This protein binds this small molecule.
Small molecule (SMILES): Nc1ccn([C@H]2C[C@H](O)[C@@H](COP(=O)(O)O)O2)c(=O)n1

Sequence of chain 1.B:
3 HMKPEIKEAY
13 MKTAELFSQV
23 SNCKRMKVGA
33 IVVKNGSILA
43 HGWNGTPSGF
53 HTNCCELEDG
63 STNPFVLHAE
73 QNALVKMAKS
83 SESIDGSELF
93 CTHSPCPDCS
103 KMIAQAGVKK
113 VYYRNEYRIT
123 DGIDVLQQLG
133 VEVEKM

Sequence of chain 1.G:
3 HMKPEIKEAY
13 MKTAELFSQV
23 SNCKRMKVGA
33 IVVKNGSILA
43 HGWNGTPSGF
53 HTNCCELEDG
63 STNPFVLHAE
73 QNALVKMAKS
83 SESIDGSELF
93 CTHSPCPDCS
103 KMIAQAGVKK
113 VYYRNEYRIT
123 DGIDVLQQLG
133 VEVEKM

Binding-site contacts:
Ligand atom C5' contacts residue SER50 of chain 1.B at 3.3 Å.
Ligand atom O2P contacts residue SER50 of chain 1.B at 3.0 Å (h-bond).
Ligand atom C1' contacts residue ASN74 of chain 1.B at 3.9 Å.
Ligand atom C5' contacts residue PRO49 of chain 1.B at 3.9 Å (hydrophobic).
Ligand atom C4 contacts residue TRP45 of chain 1.B at 3.2 Å (hydrophobic).
Ligand atom N4 contacts residue LYS78 of chain 1.B at 3.1 Å (salt-bridge).
Ligand atom N1 contacts residue TRP45 of chain 1.B at 3.8 Å.
Ligand atom P contacts residue SER50 of chain 1.B at 4.0 Å.
Ligand atom C2 contacts residue TRP45 of chain 1.B at 3.9 Å (hydrophobic).
Ligand atom C4 contacts residue LYS78 of chain 1.B at 3.7 Å.
Ligand atom O3' contacts residue GLY47 of chain 1.B at 3.1 Å (h-bond).
Ligand atom C2' contacts residue ASN74 of chain 1.B at 3.9 Å.
Ligand atom O1P contacts residue LYS5 of chain 1.H at 3.9 Å.
Ligand atom C4' contacts residue THR48 of chain 1.B at 3.3 Å.
Ligand atom O4' contacts residue SER50 of chain 1.B at 3.9 Å.
Ligand atom N3 contacts residue HIS43 of chain 1.B at 3.0 Å (h-bond).
Ligand atom O3' contacts residue THR48 of chain 1.B at 3.1 Å (h-bond).
Ligand atom N3 contacts residue TRP45 of chain 1.B at 3.3 Å.
Ligand atom C1' contacts residue GLN107 of chain 1.G at 4.1 Å.
Ligand atom O2 contacts residue TRP45 of chain 1.B at 3.2 Å (h-bond).
Ligand atom C2 contacts residue HIS43 of chain 1.B at 3.9 Å.
Ligand atom O5' contacts residue SER50 of chain 1.B at 3.8 Å.
Ligand atom C4' contacts residue GLN107 of chain 1.G at 3.6 Å.
Ligand atom O2 contacts residue HIS43 of chain 1.B at 3.9 Å.
Ligand atom C5' contacts residue THR48 of chain 1.B at 3.4 Å.
Ligand atom O3' contacts residue ASN74 of chain 1.B at 3.1 Å (h-bond).
Ligand atom C3' contacts residue THR48 of chain 1.B at 3.3 Å.
Ligand atom C6 contacts residue TRP45 of chain 1.B at 3.7 Å (hydrophobic).
Ligand atom O4' contacts residue GLN107 of chain 1.G at 3.1 Å (h-bond).
Ligand atom C5 contacts residue TRP45 of chain 1.B at 3.4 Å (hydrophobic).
Ligand atom O3' contacts residue TRP45 of chain 1.B at 4.0 Å.
Ligand atom O2 contacts residue ASN74 of chain 1.B at 3.3 Å.
Ligand atom N3 contacts residue LYS78 of chain 1.B at 3.7 Å.
Ligand atom O2 contacts residue GLY44 of chain 1.B at 3.3 Å.
Ligand atom C4 contacts residue HIS43 of chain 1.B at 3.9 Å.
Ligand atom C4' contacts residue SER50 of chain 1.B at 4.0 Å.
Ligand atom N4 contacts residue HIS43 of chain 1.B at 3.2 Å (h-bond).
Ligand atom N4 contacts residue TRP45 of chain 1.B at 3.5 Å.
Ligand atom C3' contacts residue ASN74 of chain 1.B at 4.1 Å.
Ligand atom C2' contacts residue TRP45 of chain 1.B at 3.2 Å (hydrophobic).

Sequence of chain 1.H:
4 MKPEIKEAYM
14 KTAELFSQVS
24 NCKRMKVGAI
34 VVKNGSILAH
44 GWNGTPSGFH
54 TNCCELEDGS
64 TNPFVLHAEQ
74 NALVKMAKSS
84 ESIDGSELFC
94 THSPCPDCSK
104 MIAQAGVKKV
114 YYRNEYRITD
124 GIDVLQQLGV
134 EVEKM